This small molecule binds to this protein.
Small molecule (SMILES): CC[C@H](C)[C@H](NC(=O)[C@H](COP(=O)(O)O)NC(=O)[C@H](CCCCN)NC(=O)[C@H](Cc1ccc(O)cc1)NC(=O)[C@H](CCC(N)=O)NC(=O)[C@H](CCCN=C(N)N)NC(=O)[C@@H](N)CCCCN)C(=O)N[C@H](C=O)CC(C)C

Sequence of chain 1.A:
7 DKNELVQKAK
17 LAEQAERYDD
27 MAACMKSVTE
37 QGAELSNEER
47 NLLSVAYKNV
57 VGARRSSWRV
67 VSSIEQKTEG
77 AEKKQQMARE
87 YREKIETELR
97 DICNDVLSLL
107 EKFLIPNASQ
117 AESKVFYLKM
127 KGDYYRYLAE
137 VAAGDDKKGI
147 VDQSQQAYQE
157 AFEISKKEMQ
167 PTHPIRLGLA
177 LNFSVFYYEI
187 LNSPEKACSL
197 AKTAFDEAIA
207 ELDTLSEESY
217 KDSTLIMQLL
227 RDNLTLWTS

Binding-site contacts:
Ligand atom N contacts residue ASN229 of chain 1.A at 2.9 Å (h-bond).
Ligand atom OH contacts residue GLU185 of chain 1.A at 3.2 Å.
Ligand atom N contacts residue LEU232 of chain 1.A at 3.4 Å.
Ligand atom CD1 contacts residue GLY174 of chain 1.A at 3.6 Å.
Ligand atom C contacts residue LEU232 of chain 1.A at 3.6 Å (hydrophobic).
Ligand atom O2P contacts residue LYS54 of chain 1.A at 2.9 Å (salt-bridge).
Ligand atom P contacts residue ARG132 of chain 1.A at 3.7 Å.
Ligand atom CB contacts residue LEU232 of chain 1.A at 3.2 Å (hydrophobic).
Ligand atom O1P contacts residue LYS54 of chain 1.A at 2.4 Å (salt-bridge).
Ligand atom C contacts residue LEU177 of chain 1.A at 3.5 Å (hydrophobic).
Ligand atom CB contacts residue ASN229 of chain 1.A at 3.2 Å.
Ligand atom O2P contacts residue TYR133 of chain 1.A at 2.6 Å (h-bond).
Ligand atom P contacts residue ARG61 of chain 1.A at 3.6 Å.
Ligand atom N contacts residue ASN178 of chain 1.A at 2.8 Å (h-bond).
Ligand atom C contacts residue ASN178 of chain 1.A at 3.6 Å.
Ligand atom CG1 contacts residue GLY174 of chain 1.A at 3.6 Å.
Ligand atom CZ contacts residue TYR184 of chain 1.A at 3.6 Å (hydrophobic).
Ligand atom NH2 contacts residue GLU185 of chain 1.A at 3.1 Å (salt-bridge).
Ligand atom CZ contacts residue GLU185 of chain 1.A at 3.4 Å.
Ligand atom N contacts residue LEU177 of chain 1.A at 3.5 Å.
Ligand atom CG contacts residue TRP233 of chain 1.A at 3.3 Å (hydrophobic).
Ligand atom CG1 contacts residue ASN178 of chain 1.A at 3.5 Å.
Ligand atom P contacts residue LYS54 of chain 1.A at 3.2 Å.
Ligand atom CD1 contacts residue ILE222 of chain 1.A at 3.6 Å (hydrophobic).
Ligand atom CE1 contacts residue GLU185 of chain 1.A at 3.6 Å.
Ligand atom O contacts residue ASN229 of chain 1.A at 2.7 Å (h-bond).
Ligand atom CE2 contacts residue TYR184 of chain 1.A at 3.6 Å (hydrophobic).
Ligand atom O3P contacts residue ARG61 of chain 1.A at 2.8 Å (salt-bridge).
Ligand atom CD2 contacts residue TRP233 of chain 1.A at 3.3 Å (hydrophobic).
Ligand atom C contacts residue ASN229 of chain 1.A at 3.5 Å.
Ligand atom NH2 contacts residue ARG61 of chain 1.A at 3.2 Å (salt-bridge).
Ligand atom O2P contacts residue ARG132 of chain 1.A at 2.9 Å (salt-bridge).
Ligand atom O3P contacts residue ARG132 of chain 1.A at 2.6 Å (salt-bridge).
Ligand atom CB contacts residue ASN178 of chain 1.A at 3.5 Å.
Ligand atom O contacts residue VAL181 of chain 1.A at 3.3 Å.
Ligand atom O1P contacts residue ARG61 of chain 1.A at 2.7 Å (salt-bridge).
Ligand atom CA contacts residue ASN178 of chain 1.A at 3.4 Å.
Ligand atom CB contacts residue TRP233 of chain 1.A at 3.4 Å (hydrophobic).
Ligand atom CA contacts residue ASN229 of chain 1.A at 3.2 Å.
Ligand atom NE contacts residue GLU185 of chain 1.A at 3.2 Å (salt-bridge).